Binding-site contacts:
Ligand atom OH contacts residue ASP458 of chain 1.B at 4.1 Å.
Ligand atom C3 contacts residue PRO94 of chain 1.B at 4.0 Å (hydrophobic).
Ligand atom C1 contacts residue CYS507 of chain 1.B at 4.3 Å (hydrophobic).
Ligand atom C2 contacts residue CYS507 of chain 1.B at 4.2 Å (hydrophobic).
Ligand atom C1 contacts residue ASP458 of chain 1.B at 4.2 Å.
Ligand atom C2 contacts residue TYR457 of chain 1.B at 3.6 Å (hydrophobic).
Ligand atom OH contacts residue PRO94 of chain 1.B at 3.4 Å.
Ligand atom C4 contacts residue PRO94 of chain 1.B at 4.2 Å (hydrophobic).
Ligand atom C3 contacts residue TYR457 of chain 1.B at 3.9 Å (hydrophobic).
Ligand atom C1 contacts residue TYR457 of chain 1.B at 4.1 Å (hydrophobic).
Ligand atom C1 contacts residue TYR454 of chain 1.B at 4.2 Å (hydrophobic).

Sequence of chain 1.B:
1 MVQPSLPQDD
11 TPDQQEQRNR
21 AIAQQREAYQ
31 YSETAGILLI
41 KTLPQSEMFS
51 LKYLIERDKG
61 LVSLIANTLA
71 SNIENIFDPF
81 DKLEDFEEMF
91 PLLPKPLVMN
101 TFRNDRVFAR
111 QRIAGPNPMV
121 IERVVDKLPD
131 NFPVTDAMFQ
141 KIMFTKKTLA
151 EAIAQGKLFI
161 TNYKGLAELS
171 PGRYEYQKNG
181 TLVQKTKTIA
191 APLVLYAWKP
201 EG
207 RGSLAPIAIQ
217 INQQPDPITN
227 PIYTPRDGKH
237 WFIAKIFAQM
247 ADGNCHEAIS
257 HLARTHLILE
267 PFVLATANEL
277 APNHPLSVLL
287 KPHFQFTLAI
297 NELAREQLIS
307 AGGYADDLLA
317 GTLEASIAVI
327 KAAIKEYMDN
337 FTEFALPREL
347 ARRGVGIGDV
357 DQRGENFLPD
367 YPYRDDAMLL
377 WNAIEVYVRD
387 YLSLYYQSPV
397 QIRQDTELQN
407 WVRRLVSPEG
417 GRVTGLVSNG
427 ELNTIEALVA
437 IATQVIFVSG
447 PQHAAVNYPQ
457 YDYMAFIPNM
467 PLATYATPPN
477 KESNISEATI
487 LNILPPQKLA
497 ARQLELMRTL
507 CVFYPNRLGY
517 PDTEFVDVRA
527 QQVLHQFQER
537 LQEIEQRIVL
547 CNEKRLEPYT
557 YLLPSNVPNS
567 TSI

The small molecule below binds the protein below.
Small molecule (SMILES): CCCCO